Binding-site contacts:
Ligand atom C2 contacts residue ASN368 of chain 1.C at 2.5 Å.
Ligand atom C5 contacts residue ASN368 of chain 1.C at 3.7 Å.
Ligand atom C1 contacts residue ASN368 of chain 1.C at 1.4 Å.
Ligand atom N2 contacts residue ILE373 of chain 1.C at 3.7 Å.
Ligand atom O3 contacts residue HIS371 of chain 1.C at 4.4 Å.
Ligand atom O7 contacts residue ASN368 of chain 1.C at 4.1 Å.
Ligand atom C3 contacts residue ILE373 of chain 1.C at 4.3 Å (hydrophobic).
Ligand atom O5 contacts residue ASN368 of chain 1.C at 2.4 Å (h-bond).
Ligand atom C4 contacts residue ASN368 of chain 1.C at 4.2 Å.
Ligand atom C2 contacts residue ILE373 of chain 1.C at 3.8 Å (hydrophobic).
Ligand atom C3 contacts residue ASN368 of chain 1.C at 3.8 Å.
Ligand atom N2 contacts residue ASN368 of chain 1.C at 2.9 Å (h-bond).
Ligand atom C7 contacts residue ASN368 of chain 1.C at 3.8 Å.
Ligand atom C5 contacts residue GLY369 of chain 1.C at 4.2 Å.
Ligand atom O3 contacts residue ILE373 of chain 1.C at 3.6 Å.
Ligand atom C4 contacts residue HIS371 of chain 1.C at 4.1 Å.
Ligand atom O5 contacts residue GLY369 of chain 1.C at 3.5 Å (h-bond).
Ligand atom C6 contacts residue GLY369 of chain 1.C at 3.9 Å.
Ligand atom O6 contacts residue GLY369 of chain 1.C at 3.8 Å.

This protein binds this small molecule.
Small molecule (SMILES): CC(=O)N[C@@H]1[C@@H](O)[C@H](O)[C@@H](CO)O[C@H]1O

Sequence of chain 1.C:
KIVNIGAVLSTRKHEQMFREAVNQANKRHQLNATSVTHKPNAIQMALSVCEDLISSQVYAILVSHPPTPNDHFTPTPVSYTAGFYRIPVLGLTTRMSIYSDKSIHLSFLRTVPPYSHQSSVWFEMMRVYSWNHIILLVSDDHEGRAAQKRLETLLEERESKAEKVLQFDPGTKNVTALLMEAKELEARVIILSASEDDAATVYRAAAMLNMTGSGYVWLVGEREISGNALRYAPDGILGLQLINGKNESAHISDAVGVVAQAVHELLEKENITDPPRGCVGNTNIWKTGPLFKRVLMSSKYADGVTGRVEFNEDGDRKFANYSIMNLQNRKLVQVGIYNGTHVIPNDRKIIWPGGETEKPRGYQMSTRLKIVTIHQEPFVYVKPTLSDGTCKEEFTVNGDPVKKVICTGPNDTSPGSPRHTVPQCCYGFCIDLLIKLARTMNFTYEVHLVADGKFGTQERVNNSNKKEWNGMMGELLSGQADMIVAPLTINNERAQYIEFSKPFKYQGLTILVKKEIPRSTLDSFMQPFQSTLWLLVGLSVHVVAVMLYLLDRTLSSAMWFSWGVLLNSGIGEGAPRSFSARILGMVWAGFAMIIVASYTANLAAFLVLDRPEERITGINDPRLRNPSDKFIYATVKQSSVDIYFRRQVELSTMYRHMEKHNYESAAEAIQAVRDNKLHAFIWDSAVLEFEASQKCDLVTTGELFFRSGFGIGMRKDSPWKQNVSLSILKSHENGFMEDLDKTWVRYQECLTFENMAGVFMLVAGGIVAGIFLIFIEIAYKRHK